The protein below binds the small molecule below.
Small molecule (SMILES): Nc1nc2c(ncn2[C@@H]2O[C@@H]3CO[P](=O)(O)O[C@H]4[C@@H](O)[C@H](n5cnc6c(=O)[nH]c(N)nc65)O[C@@H]4CO[P](=O)(O)O[C@H]3[C@H]2O)c(=O)[nH]1

Sequence of chain 1.A:
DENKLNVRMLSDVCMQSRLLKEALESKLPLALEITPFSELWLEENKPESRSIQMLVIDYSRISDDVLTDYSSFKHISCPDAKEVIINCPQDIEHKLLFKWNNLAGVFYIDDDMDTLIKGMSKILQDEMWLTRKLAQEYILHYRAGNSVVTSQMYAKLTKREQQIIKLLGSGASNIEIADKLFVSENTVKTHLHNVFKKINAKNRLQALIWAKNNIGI

Binding-site contacts:
Ligand atom O1P contacts residue ARG135 of chain 1.A at 2.8 Å (salt-bridge).
Ligand atom N91 contacts residue TRP132 of chain 1.A at 3.4 Å.
Ligand atom C5 contacts residue ARG135 of chain 1.A at 3.8 Å.
Ligand atom O61 contacts residue LYS121 of chain 1.A at 3.7 Å.
Ligand atom C21 contacts residue TRP132 of chain 1.A at 3.3 Å (hydrophobic).
Ligand atom O1P contacts residue THR134 of chain 1.A at 3.4 Å (h-bond).
Ligand atom C41 contacts residue TRP132 of chain 1.A at 3.1 Å (hydrophobic).
Ligand atom O2A contacts residue THR134 of chain 1.A at 3.6 Å (h-bond).
Ligand atom O5' contacts residue ARG135 of chain 1.A at 4.5 Å.
Ligand atom O4A contacts residue TRP132 of chain 1.A at 4.0 Å.
Ligand atom O2A contacts residue LEU133 of chain 1.A at 4.3 Å.
Ligand atom N21 contacts residue TRP132 of chain 1.A at 3.8 Å.
Ligand atom C81 contacts residue TRP132 of chain 1.A at 3.7 Å (hydrophobic).
Ligand atom C8 contacts residue ARG135 of chain 1.A at 3.8 Å.
Ligand atom N21 contacts residue MET131 of chain 1.A at 3.7 Å.
Ligand atom P1 contacts residue THR134 of chain 1.A at 3.3 Å.
Ligand atom P1 contacts residue ARG135 of chain 1.A at 4.0 Å.
Ligand atom O3A contacts residue THR134 of chain 1.A at 3.4 Å (h-bond).
Ligand atom N31 contacts residue TRP132 of chain 1.A at 3.3 Å.
Ligand atom C61 contacts residue TRP132 of chain 1.A at 3.7 Å (hydrophobic).
Ligand atom O6 contacts residue ARG135 of chain 1.A at 2.6 Å (salt-bridge).
Ligand atom O2P contacts residue THR134 of chain 1.A at 2.6 Å (h-bond).
Ligand atom C51 contacts residue TRP132 of chain 1.A at 3.3 Å (hydrophobic).
Ligand atom C6 contacts residue ARG135 of chain 1.A at 3.5 Å.
Ligand atom C61 contacts residue LYS121 of chain 1.A at 4.3 Å.
Ligand atom N71 contacts residue TRP132 of chain 1.A at 3.7 Å.
Ligand atom N11 contacts residue TRP132 of chain 1.A at 3.6 Å.
Ligand atom C1A contacts residue TRP132 of chain 1.A at 3.4 Å (hydrophobic).
Ligand atom O61 contacts residue TRP132 of chain 1.A at 4.4 Å.
Ligand atom N7 contacts residue ARG135 of chain 1.A at 3.1 Å (salt-bridge).
Ligand atom C51 contacts residue LYS121 of chain 1.A at 4.3 Å.
Ligand atom N71 contacts residue LYS121 of chain 1.A at 3.7 Å.
Ligand atom O2P contacts residue ARG135 of chain 1.A at 4.0 Å.